Binding-site contacts:
Ligand atom C01 contacts residue ILE217 of chain 1.A at 4.3 Å (hydrophobic).
Ligand atom C25 contacts residue LEU215 of chain 1.A at 3.8 Å (hydrophobic).
Ligand atom C25 contacts residue ILE217 of chain 1.A at 4.1 Å (hydrophobic).
Ligand atom C04 contacts residue ILE217 of chain 1.A at 4.0 Å (hydrophobic).
Ligand atom C17 contacts residue LEU215 of chain 1.A at 3.2 Å (hydrophobic).
Ligand atom C04 contacts residue LEU215 of chain 1.A at 4.1 Å (hydrophobic).
Ligand atom O22 contacts residue ARG222 of chain 1.A at 3.2 Å (salt-bridge).
Ligand atom C03 contacts residue LEU215 of chain 1.A at 4.0 Å (hydrophobic).
Ligand atom C16 contacts residue LEU215 of chain 1.A at 3.2 Å (hydrophobic).
Ligand atom C15 contacts residue LEU215 of chain 1.A at 3.8 Å (hydrophobic).
Ligand atom O20 contacts residue ARG222 of chain 1.A at 3.6 Å.
Ligand atom S21 contacts residue ARG222 of chain 1.A at 4.1 Å.
Ligand atom C17 contacts residue ASN216 of chain 1.A at 4.0 Å.

Sequence of chain 1.A:
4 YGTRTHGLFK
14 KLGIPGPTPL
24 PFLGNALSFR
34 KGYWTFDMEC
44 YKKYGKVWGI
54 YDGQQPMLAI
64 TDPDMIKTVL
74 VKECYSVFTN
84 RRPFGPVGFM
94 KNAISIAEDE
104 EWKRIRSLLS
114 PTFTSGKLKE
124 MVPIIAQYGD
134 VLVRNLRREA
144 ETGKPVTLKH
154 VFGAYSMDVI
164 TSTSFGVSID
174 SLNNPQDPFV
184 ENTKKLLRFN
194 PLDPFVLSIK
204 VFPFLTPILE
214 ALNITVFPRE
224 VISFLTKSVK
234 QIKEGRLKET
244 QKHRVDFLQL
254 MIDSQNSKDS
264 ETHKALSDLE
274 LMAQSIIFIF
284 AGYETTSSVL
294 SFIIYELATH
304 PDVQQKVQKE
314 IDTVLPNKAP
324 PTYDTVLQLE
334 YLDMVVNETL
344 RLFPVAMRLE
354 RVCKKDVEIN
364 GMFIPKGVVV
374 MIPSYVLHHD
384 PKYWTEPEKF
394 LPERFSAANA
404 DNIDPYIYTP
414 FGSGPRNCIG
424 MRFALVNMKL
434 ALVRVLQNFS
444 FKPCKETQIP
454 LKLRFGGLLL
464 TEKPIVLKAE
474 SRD

A small-molecule ligand and the protein it binds are described below.
Small molecule (SMILES): C[C@]12CC[C@H](OS(=O)(=O)O)CC1=CC[C@@H]1[C@@H]2CC[C@]2(C)C(=O)CC[C@@H]12